Sequence of chain 1.F:
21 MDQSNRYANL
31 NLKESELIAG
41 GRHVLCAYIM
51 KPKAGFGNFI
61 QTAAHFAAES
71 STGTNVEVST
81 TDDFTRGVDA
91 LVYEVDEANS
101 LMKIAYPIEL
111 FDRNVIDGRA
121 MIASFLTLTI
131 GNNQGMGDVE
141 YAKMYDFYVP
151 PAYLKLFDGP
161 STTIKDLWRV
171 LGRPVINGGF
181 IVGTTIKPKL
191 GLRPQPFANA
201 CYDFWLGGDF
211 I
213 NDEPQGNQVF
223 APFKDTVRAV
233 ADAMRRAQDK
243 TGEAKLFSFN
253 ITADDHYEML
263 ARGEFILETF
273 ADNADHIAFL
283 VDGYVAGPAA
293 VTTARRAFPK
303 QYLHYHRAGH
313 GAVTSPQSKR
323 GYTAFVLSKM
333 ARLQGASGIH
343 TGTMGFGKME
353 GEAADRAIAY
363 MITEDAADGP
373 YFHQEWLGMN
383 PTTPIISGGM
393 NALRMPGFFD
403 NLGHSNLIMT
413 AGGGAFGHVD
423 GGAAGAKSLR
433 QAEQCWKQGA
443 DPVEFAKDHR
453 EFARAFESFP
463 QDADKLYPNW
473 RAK

Sequence of chain 1.E:
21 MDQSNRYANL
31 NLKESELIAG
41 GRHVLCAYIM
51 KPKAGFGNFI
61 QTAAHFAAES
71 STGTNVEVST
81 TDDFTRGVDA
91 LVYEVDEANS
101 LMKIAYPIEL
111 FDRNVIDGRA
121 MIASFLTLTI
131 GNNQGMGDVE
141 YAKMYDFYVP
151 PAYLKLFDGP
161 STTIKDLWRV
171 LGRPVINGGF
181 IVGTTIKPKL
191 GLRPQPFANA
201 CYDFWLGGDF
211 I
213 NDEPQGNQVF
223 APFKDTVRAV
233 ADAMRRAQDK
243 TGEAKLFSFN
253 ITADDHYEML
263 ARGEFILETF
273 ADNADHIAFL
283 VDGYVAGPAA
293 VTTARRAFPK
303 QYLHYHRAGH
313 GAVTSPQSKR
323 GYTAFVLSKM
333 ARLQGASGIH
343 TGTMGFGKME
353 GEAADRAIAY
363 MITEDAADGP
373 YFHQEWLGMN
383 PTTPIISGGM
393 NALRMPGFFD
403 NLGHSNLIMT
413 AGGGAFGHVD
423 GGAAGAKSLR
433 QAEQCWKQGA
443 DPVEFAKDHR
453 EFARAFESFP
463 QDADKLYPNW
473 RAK

Binding-site contacts:
Ligand atom O6 contacts residue ASN132 of chain 1.E at 2.8 Å (h-bond).
Ligand atom O6 contacts residue MG1 of chain 1.S at 2.3 Å.
Ligand atom C3 contacts residue KCX212 of chain 1.F at 3.1 Å.
Ligand atom O6 contacts residue ASP214 of chain 1.F at 3.2 Å (salt-bridge).
Ligand atom C2 contacts residue MG1 of chain 1.S at 2.8 Å.
Ligand atom O3 contacts residue GLU215 of chain 1.F at 3.0 Å (salt-bridge).
Ligand atom O2 contacts residue LYS187 of chain 1.F at 3.0 Å (salt-bridge).
Ligand atom O4 contacts residue GLY390 of chain 1.F at 3.0 Å.
Ligand atom O5P contacts residue SER389 of chain 1.F at 3.2 Å (h-bond).
Ligand atom O6P contacts residue ARG309 of chain 1.F at 2.9 Å (salt-bridge).
Ligand atom O3 contacts residue HIS308 of chain 1.F at 2.8 Å (h-bond).
Ligand atom O2 contacts residue THR185 of chain 1.F at 3.5 Å.
Ligand atom O5P contacts residue HIS342 of chain 1.F at 2.9 Å (h-bond).
Ligand atom C contacts residue MG1 of chain 1.S at 2.9 Å.
Ligand atom O3P contacts residue GLY391 of chain 1.F at 2.7 Å (h-bond).
Ligand atom O3 contacts residue MG1 of chain 1.S at 2.2 Å.
Ligand atom O2 contacts residue KCX212 of chain 1.F at 3.0 Å (h-bond).
Ligand atom O2 contacts residue ASP214 of chain 1.F at 3.3 Å (salt-bridge).
Ligand atom O3 contacts residue KCX212 of chain 1.F at 2.9 Å (h-bond).
Ligand atom O1P contacts residue THR74 of chain 1.E at 2.9 Å (h-bond).
Ligand atom O2P contacts residue GLY414 of chain 1.F at 2.8 Å (h-bond).
Ligand atom C1 contacts residue SER389 of chain 1.F at 3.4 Å.
Ligand atom O1P contacts residue GLY415 of chain 1.F at 2.8 Å (h-bond).
Ligand atom O1P contacts residue GLY414 of chain 1.F at 3.5 Å.
Ligand atom O1P contacts residue LYS187 of chain 1.F at 3.3 Å.
Ligand atom O2 contacts residue MG1 of chain 1.S at 2.1 Å.
Ligand atom O1 contacts residue LYS187 of chain 1.F at 3.0 Å (salt-bridge).
Ligand atom O3 contacts residue ASN132 of chain 1.E at 3.0 Å (h-bond).
Ligand atom O7 contacts residue LYS350 of chain 1.F at 2.8 Å (salt-bridge).
Ligand atom C contacts residue LYS187 of chain 1.F at 3.3 Å.
Ligand atom C3 contacts residue MG1 of chain 1.S at 3.0 Å.
Ligand atom O4 contacts residue SER389 of chain 1.F at 3.0 Å (h-bond).
Ligand atom O7 contacts residue GLU69 of chain 1.E at 3.4 Å (salt-bridge).
Ligand atom O3P contacts residue LYS350 of chain 1.F at 2.9 Å (salt-bridge).
Ligand atom O6 contacts residue LYS189 of chain 1.F at 2.6 Å (salt-bridge).
Ligand atom O4P contacts residue ARG309 of chain 1.F at 2.7 Å (salt-bridge).
Ligand atom O6 contacts residue LYS187 of chain 1.F at 3.3 Å (salt-bridge).
Ligand atom C3 contacts residue SER389 of chain 1.F at 3.4 Å.
Ligand atom O6 contacts residue GLU215 of chain 1.F at 3.3 Å (salt-bridge).
Ligand atom C contacts residue ASN132 of chain 1.E at 3.2 Å.

This small molecule binds to this protein.
Small molecule (SMILES): O=C(O)[C@@](O)(COP(=O)(O)O)[C@H](O)[C@H](O)COP(=O)(O)O